Binding-site contacts:
Ligand atom PA contacts residue ASP190 of chain 1.E at 3.1 Å.
Ligand atom PB contacts residue CR1 of chain 1.G at 3.0 Å.
Ligand atom O2 contacts residue TYR271 of chain 1.E at 3.2 Å.
Ligand atom C5 contacts residue ASP276 of chain 1.E at 3.4 Å.
Ligand atom O2A contacts residue ASP190 of chain 1.E at 3.2 Å (salt-bridge).
Ligand atom PG contacts residue CR1 of chain 1.G at 3.2 Å.
Ligand atom O2G contacts residue GLY189 of chain 1.E at 2.8 Å (h-bond).
Ligand atom O2G contacts residue SER180 of chain 1.E at 2.6 Å (h-bond).
Ligand atom C2 contacts residue DA4 of chain 1.A at 3.6 Å.
Ligand atom O2G contacts residue CR1 of chain 1.G at 3.0 Å.
Ligand atom O2B contacts residue GLY179 of chain 1.E at 3.0 Å.
Ligand atom PA contacts residue ASP192 of chain 1.E at 3.4 Å.
Ligand atom C4 contacts residue DC7 of chain 1.B at 3.3 Å.
Ligand atom O1B contacts residue ARG183 of chain 1.E at 3.3 Å (salt-bridge).
Ligand atom O2B contacts residue SER180 of chain 1.E at 2.9 Å (h-bond).
Ligand atom O4 contacts residue DA4 of chain 1.A at 3.5 Å (h-bond).
Ligand atom C2' contacts residue TYR271 of chain 1.E at 3.5 Å (hydrophobic).
Ligand atom O1A contacts residue CR1 of chain 1.G at 2.2 Å.
Ligand atom O2B contacts residue ASP192 of chain 1.E at 2.9 Å (salt-bridge).
Ligand atom PA contacts residue DC7 of chain 1.B at 3.0 Å.
Ligand atom O2B contacts residue CR1 of chain 1.G at 2.2 Å.
Ligand atom O1A contacts residue DC7 of chain 1.B at 3.2 Å (h-bond).
Ligand atom O2 contacts residue DA4 of chain 1.A at 3.0 Å (h-bond).
Ligand atom O1G contacts residue CR1 of chain 1.G at 2.3 Å.
Ligand atom O3G contacts residue GLY189 of chain 1.E at 3.5 Å.
Ligand atom C4 contacts residue ASP276 of chain 1.E at 3.5 Å.
Ligand atom O5' contacts residue DC7 of chain 1.B at 2.9 Å (h-bond).
Ligand atom O3' contacts residue THR273 of chain 1.E at 3.2 Å (h-bond).
Ligand atom N3 contacts residue DA4 of chain 1.A at 3.2 Å (h-bond).
Ligand atom O1A contacts residue ASP190 of chain 1.E at 2.4 Å (salt-bridge).
Ligand atom PA contacts residue CR1 of chain 1.G at 3.2 Å.
Ligand atom N3 contacts residue DC7 of chain 1.B at 3.5 Å (h-bond).
Ligand atom O2A contacts residue DC7 of chain 1.B at 2.8 Å (h-bond).
Ligand atom O4 contacts residue DC7 of chain 1.B at 2.9 Å.
Ligand atom O3A contacts residue CR1 of chain 1.G at 3.2 Å.
Ligand atom O1A contacts residue ASP192 of chain 1.E at 1.8 Å (salt-bridge).
Ligand atom PG contacts residue GLY189 of chain 1.E at 3.4 Å.
Ligand atom O3' contacts residue PHE272 of chain 1.E at 3.4 Å (h-bond).
Ligand atom O1G contacts residue ASP190 of chain 1.E at 2.1 Å (salt-bridge).
Ligand atom C5' contacts residue DC7 of chain 1.B at 3.0 Å.

Sequence of chain 1.E:
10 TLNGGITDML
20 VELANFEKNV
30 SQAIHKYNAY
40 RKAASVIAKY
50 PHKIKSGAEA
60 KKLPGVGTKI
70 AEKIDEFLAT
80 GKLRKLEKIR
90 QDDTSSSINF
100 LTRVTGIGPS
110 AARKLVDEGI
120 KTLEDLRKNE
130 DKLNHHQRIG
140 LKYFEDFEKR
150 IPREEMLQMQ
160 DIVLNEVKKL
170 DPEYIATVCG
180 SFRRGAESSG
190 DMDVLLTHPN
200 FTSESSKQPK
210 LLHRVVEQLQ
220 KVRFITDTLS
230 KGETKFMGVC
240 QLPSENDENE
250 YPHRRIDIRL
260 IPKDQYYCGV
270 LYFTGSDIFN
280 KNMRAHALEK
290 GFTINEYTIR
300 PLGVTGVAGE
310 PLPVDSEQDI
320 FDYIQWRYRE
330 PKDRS

This protein binds this small molecule.
Small molecule (SMILES): Cc1cn([C@H]2C[C@H](O)[C@@H](CO[P](=O)(O)O[P](=O)(O)CP(=O)(O)O)O2)c(=O)[nH]c1=O